The small molecule below binds the protein below.
Small molecule (SMILES): Nc1nc2c(ncn2[C@@H]2O[C@H](CO[P](=O)(O)O[P](=O)(O)NP(=O)(O)O)[C@@H](O)[C@H]2O)c(=O)[nH]1

Binding-site contacts:
Ligand atom O1B contacts residue VAL14 of chain 2.A at 3.3 Å (h-bond).
Ligand atom O1A contacts residue GLY15 of chain 2.A at 3.3 Å.
Ligand atom O2G contacts residue GLY60 of chain 2.A at 3.0 Å (h-bond).
Ligand atom N3B contacts residue MG1 of chain 2.C at 3.5 Å.
Ligand atom O3A contacts residue GLY15 of chain 2.A at 3.2 Å (h-bond).
Ligand atom O1A contacts residue SER17 of chain 2.A at 3.4 Å (h-bond).
Ligand atom O2' contacts residue PHE28 of chain 2.A at 3.2 Å.
Ligand atom O1A contacts residue ALA18 of chain 2.A at 2.8 Å (h-bond).
Ligand atom O2' contacts residue ASP30 of chain 2.A at 3.2 Å (salt-bridge).
Ligand atom O2B contacts residue MG1 of chain 2.C at 2.0 Å.
Ligand atom PG contacts residue MG1 of chain 2.E at 3.3 Å.
Ligand atom O4' contacts residue LYS117 of chain 2.A at 3.3 Å (salt-bridge).
Ligand atom O1B contacts residue GLY15 of chain 2.A at 3.0 Å (h-bond).
Ligand atom O6 contacts residue ALA146 of chain 2.A at 2.9 Å (h-bond).
Ligand atom O1B contacts residue GLY13 of chain 2.A at 3.5 Å (h-bond).
Ligand atom O1B contacts residue LYS16 of chain 2.A at 2.7 Å (salt-bridge).
Ligand atom N2 contacts residue ASP119 of chain 2.A at 3.0 Å (salt-bridge).
Ligand atom C8 contacts residue ALA18 of chain 2.A at 3.5 Å (hydrophobic).
Ligand atom O6 contacts residue LYS117 of chain 2.A at 3.4 Å.
Ligand atom O1G contacts residue MG1 of chain 2.C at 1.9 Å.
Ligand atom C6 contacts residue ASP119 of chain 2.A at 3.6 Å.
Ligand atom PB contacts residue MG1 of chain 2.C at 3.2 Å.
Ligand atom O3' contacts residue XY21 of chain 2.I at 3.1 Å.
Ligand atom N1 contacts residue ASP119 of chain 2.A at 2.8 Å (salt-bridge).
Ligand atom N7 contacts residue ASN116 of chain 2.A at 3.1 Å (h-bond).
Ligand atom C2' contacts residue VAL29 of chain 2.A at 3.6 Å (hydrophobic).
Ligand atom N2 contacts residue LEU120 of chain 2.A at 3.5 Å.
Ligand atom O6 contacts residue ASN116 of chain 2.A at 3.4 Å (h-bond).
Ligand atom O3G contacts residue GLU63 of chain 2.A at 3.0 Å (salt-bridge).
Ligand atom O6 contacts residue ASP119 of chain 2.A at 3.4 Å (salt-bridge).
Ligand atom O6 contacts residue SER145 of chain 2.A at 3.4 Å.
Ligand atom O2' contacts residue VAL29 of chain 2.A at 2.8 Å (h-bond).
Ligand atom O2G contacts residue LYS16 of chain 2.A at 2.8 Å (salt-bridge).
Ligand atom O3G contacts residue MG1 of chain 2.E at 2.0 Å.
Ligand atom N3B contacts residue GLY13 of chain 2.A at 3.1 Å (h-bond).
Ligand atom C8 contacts residue GLY15 of chain 2.A at 3.5 Å.
Ligand atom O3' contacts residue ASP30 of chain 2.A at 3.0 Å (salt-bridge).
Ligand atom O2G contacts residue GLY12 of chain 2.A at 3.3 Å.
Ligand atom O2B contacts residue SER17 of chain 2.A at 3.0 Å (h-bond).
Ligand atom PG contacts residue MG1 of chain 2.C at 3.2 Å.

Sequence of chain 2.A:
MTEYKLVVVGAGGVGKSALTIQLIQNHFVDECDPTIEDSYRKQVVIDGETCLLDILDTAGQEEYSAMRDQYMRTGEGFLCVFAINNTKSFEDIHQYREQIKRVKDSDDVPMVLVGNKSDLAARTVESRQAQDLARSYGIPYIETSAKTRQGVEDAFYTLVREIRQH